Binding-site contacts:
Ligand atom O5 contacts residue GLY164 of chain 1.B at 3.3 Å.
Ligand atom C8 contacts residue TYR137 of chain 1.B at 3.6 Å (hydrophobic).
Ligand atom O5 contacts residue ASN186 of chain 1.B at 2.4 Å (h-bond).
Ligand atom C1 contacts residue THR133 of chain 1.B at 4.3 Å.
Ligand atom O7 contacts residue ASN186 of chain 1.B at 3.6 Å.
Ligand atom C8 contacts residue TYR166 of chain 1.B at 3.7 Å (hydrophobic).
Ligand atom O6 contacts residue GLY164 of chain 1.B at 2.7 Å (h-bond).
Ligand atom C7 contacts residue ASN186 of chain 1.B at 3.4 Å.
Ligand atom C5 contacts residue THR133 of chain 1.B at 3.9 Å.
Ligand atom C5 contacts residue ASN186 of chain 1.B at 3.7 Å.
Ligand atom C6 contacts residue TYR166 of chain 1.B at 3.8 Å (hydrophobic).
Ligand atom C1 contacts residue ASN186 of chain 1.B at 1.5 Å.
Ligand atom O5 contacts residue THR133 of chain 1.B at 4.2 Å.
Ligand atom C6 contacts residue THR133 of chain 1.B at 4.5 Å.
Ligand atom O6 contacts residue TYR166 of chain 1.B at 4.3 Å.
Ligand atom C5 contacts residue GLY164 of chain 1.B at 4.4 Å.
Ligand atom C6 contacts residue GLY164 of chain 1.B at 3.6 Å.
Ligand atom C1 contacts residue GLY164 of chain 1.B at 4.1 Å.
Ligand atom C8 contacts residue ASN186 of chain 1.B at 4.3 Å.
Ligand atom C4 contacts residue ASN186 of chain 1.B at 4.2 Å.
Ligand atom O6 contacts residue THR133 of chain 1.B at 3.7 Å.
Ligand atom C2 contacts residue ASN186 of chain 1.B at 2.4 Å.
Ligand atom N2 contacts residue ASN186 of chain 1.B at 2.9 Å (h-bond).
Ligand atom C3 contacts residue ASN186 of chain 1.B at 3.8 Å.

Sequence of chain 1.B:
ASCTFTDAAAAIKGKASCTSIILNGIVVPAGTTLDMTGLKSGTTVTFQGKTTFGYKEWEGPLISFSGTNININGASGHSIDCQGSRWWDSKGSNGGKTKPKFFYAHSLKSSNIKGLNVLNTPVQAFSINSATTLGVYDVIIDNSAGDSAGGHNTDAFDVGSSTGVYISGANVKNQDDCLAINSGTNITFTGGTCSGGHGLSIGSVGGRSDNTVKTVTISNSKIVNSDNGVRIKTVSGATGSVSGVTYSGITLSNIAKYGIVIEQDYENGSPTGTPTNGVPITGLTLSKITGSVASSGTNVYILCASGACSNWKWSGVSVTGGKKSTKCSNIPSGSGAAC

The small molecule below binds the protein below.
Small molecule (SMILES): CC(=O)N[C@H]1[C@H](O[C@H]2[C@H](O)[C@@H](NC(C)=O)CO[C@@H]2CO)O[C@H](CO)[C@@H](O)[C@@H]1O